Sequence of chain 1.A:
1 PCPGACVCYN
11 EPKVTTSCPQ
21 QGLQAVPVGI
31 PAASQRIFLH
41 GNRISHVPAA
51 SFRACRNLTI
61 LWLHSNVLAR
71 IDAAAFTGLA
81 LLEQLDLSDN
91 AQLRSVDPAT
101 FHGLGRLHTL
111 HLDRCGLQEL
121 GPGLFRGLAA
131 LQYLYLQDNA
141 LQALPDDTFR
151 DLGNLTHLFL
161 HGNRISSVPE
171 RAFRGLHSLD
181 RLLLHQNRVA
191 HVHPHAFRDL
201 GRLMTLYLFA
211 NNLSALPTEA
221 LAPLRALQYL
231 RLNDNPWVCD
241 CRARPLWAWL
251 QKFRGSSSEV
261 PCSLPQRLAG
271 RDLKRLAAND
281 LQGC

The protein below binds the small molecule below.
Small molecule (SMILES): CC(=O)N[C@H]1[C@@H](O[C@H]2[C@H](O)[C@@H](NC(C)=O)CO[C@@H]2CO)O[C@H](CO)[C@@H](O[C@H]2O[C@H](CO[C@H]3O[C@H](CO)[C@@H](O)[C@H](O)[C@@H]3O)[C@@H](O)[C@H](O)[C@@H]2O)[C@@H]1O

Binding-site contacts:
Ligand atom O7 contacts residue ARG56 of chain 1.A at 4.1 Å.
Ligand atom C3 contacts residue ASN57 of chain 1.A at 3.6 Å.
Ligand atom C5 contacts residue ASN57 of chain 1.A at 3.7 Å.
Ligand atom N2 contacts residue ARG56 of chain 1.A at 4.2 Å.
Ligand atom O7 contacts residue ALA32 of chain 1.A at 3.8 Å.
Ligand atom C8 contacts residue ARG56 of chain 1.A at 3.0 Å.
Ligand atom N2 contacts residue ASN57 of chain 1.A at 2.5 Å (h-bond).
Ligand atom C7 contacts residue ASN57 of chain 1.A at 3.4 Å.
Ligand atom O5 contacts residue ASN57 of chain 1.A at 2.4 Å (h-bond).
Ligand atom C7 contacts residue ARG56 of chain 1.A at 3.6 Å.
Ligand atom C6 contacts residue ASN57 of chain 1.A at 4.3 Å.
Ligand atom C1 contacts residue ASN57 of chain 1.A at 1.5 Å.
Ligand atom C7 contacts residue ALA33 of chain 1.A at 4.4 Å (hydrophobic).
Ligand atom O7 contacts residue ALA33 of chain 1.A at 3.2 Å.
Ligand atom O7 contacts residue ASN57 of chain 1.A at 3.7 Å.
Ligand atom C4 contacts residue ASN57 of chain 1.A at 4.3 Å.
Ligand atom C2 contacts residue ASN57 of chain 1.A at 2.4 Å.